The small molecule below binds the protein below.
Small molecule (SMILES): CCC[C@H](NC(=O)[C@H](CO)NC(=O)[C@@H](N)C(C)C)C(=O)N[C@H](C=O)Cc1ccccc1

Binding-site contacts:
Ligand atom CG contacts residue LYS61 of chain 1.B at 3.7 Å.
Ligand atom CD2 contacts residue ILE74 of chain 1.B at 3.8 Å (hydrophobic).
Ligand atom O contacts residue THR4 of chain 1.B at 3.5 Å.
Ligand atom CA contacts residue GLU76 of chain 1.B at 3.4 Å.
Ligand atom O contacts residue TYR75 of chain 1.B at 3.3 Å.
Ligand atom CD1 contacts residue ILE74 of chain 1.B at 3.8 Å (hydrophobic).
Ligand atom O contacts residue GLU76 of chain 1.B at 2.8 Å (salt-bridge).
Ligand atom CA contacts residue TYR75 of chain 1.B at 3.7 Å (hydrophobic).
Ligand atom C contacts residue GLU76 of chain 1.B at 3.6 Å.
Ligand atom CE1 contacts residue GLU76 of chain 1.B at 3.0 Å.
Ligand atom C contacts residue ILE74 of chain 1.B at 3.8 Å (hydrophobic).
Ligand atom CB contacts residue ILE74 of chain 1.B at 3.6 Å (hydrophobic).
Ligand atom CG1 contacts residue SER77 of chain 1.B at 3.9 Å.
Ligand atom CZ contacts residue TYR81 of chain 1.B at 3.9 Å (hydrophobic).
Ligand atom CG1 contacts residue TYR82 of chain 1.B at 3.7 Å (hydrophobic).
Ligand atom CG2 contacts residue TYR75 of chain 1.B at 3.7 Å (hydrophobic).
Ligand atom CA contacts residue THR5 of chain 1.B at 3.9 Å.
Ligand atom CE1 contacts residue ILE74 of chain 1.B at 4.0 Å (hydrophobic).
Ligand atom CG contacts residue TYR75 of chain 1.B at 3.1 Å (hydrophobic).
Ligand atom CD2 contacts residue LYS61 of chain 1.B at 2.6 Å.
Ligand atom C contacts residue GLU76 of chain 1.B at 3.9 Å.
Ligand atom O contacts residue THR5 of chain 1.B at 3.2 Å (h-bond).
Ligand atom CA contacts residue GLU76 of chain 1.B at 3.8 Å.
Ligand atom CG2 contacts residue THR5 of chain 1.B at 3.3 Å.
Ligand atom CZ contacts residue ILE74 of chain 1.B at 4.0 Å (hydrophobic).
Ligand atom CA contacts residue ILE74 of chain 1.B at 3.7 Å (hydrophobic).
Ligand atom CB contacts residue GLU76 of chain 1.B at 3.6 Å.
Ligand atom CE2 contacts residue LYS61 of chain 1.B at 3.2 Å.
Ligand atom CE2 contacts residue ILE74 of chain 1.B at 3.9 Å (hydrophobic).
Ligand atom CA contacts residue ILE74 of chain 1.B at 3.9 Å (hydrophobic).
Ligand atom N contacts residue THR5 of chain 1.B at 2.9 Å (h-bond).
Ligand atom CB contacts residue TYR75 of chain 1.B at 3.5 Å (hydrophobic).
Ligand atom CB contacts residue GLU76 of chain 1.B at 3.8 Å.
Ligand atom N contacts residue GLU76 of chain 1.B at 2.8 Å (salt-bridge).
Ligand atom CG1 contacts residue GLU76 of chain 1.B at 3.9 Å.
Ligand atom CG contacts residue ILE74 of chain 1.B at 3.8 Å (hydrophobic).
Ligand atom N contacts residue ILE74 of chain 1.B at 2.9 Å (h-bond).
Ligand atom CB contacts residue TYR75 of chain 1.B at 3.8 Å (hydrophobic).
Ligand atom CZ contacts residue GLU76 of chain 1.B at 2.9 Å.
Ligand atom CG contacts residue ILE74 of chain 1.B at 4.0 Å (hydrophobic).

Sequence of chain 1.B:
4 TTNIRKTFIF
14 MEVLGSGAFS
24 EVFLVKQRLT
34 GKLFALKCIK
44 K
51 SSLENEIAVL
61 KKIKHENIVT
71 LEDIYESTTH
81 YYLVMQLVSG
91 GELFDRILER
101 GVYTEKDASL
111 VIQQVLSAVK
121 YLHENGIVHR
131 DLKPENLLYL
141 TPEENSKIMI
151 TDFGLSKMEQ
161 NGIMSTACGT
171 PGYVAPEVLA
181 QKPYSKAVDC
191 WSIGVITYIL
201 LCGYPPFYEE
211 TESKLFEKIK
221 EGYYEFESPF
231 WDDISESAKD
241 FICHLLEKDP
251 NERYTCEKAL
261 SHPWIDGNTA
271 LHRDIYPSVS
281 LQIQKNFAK